Sequence of chain 1.D:
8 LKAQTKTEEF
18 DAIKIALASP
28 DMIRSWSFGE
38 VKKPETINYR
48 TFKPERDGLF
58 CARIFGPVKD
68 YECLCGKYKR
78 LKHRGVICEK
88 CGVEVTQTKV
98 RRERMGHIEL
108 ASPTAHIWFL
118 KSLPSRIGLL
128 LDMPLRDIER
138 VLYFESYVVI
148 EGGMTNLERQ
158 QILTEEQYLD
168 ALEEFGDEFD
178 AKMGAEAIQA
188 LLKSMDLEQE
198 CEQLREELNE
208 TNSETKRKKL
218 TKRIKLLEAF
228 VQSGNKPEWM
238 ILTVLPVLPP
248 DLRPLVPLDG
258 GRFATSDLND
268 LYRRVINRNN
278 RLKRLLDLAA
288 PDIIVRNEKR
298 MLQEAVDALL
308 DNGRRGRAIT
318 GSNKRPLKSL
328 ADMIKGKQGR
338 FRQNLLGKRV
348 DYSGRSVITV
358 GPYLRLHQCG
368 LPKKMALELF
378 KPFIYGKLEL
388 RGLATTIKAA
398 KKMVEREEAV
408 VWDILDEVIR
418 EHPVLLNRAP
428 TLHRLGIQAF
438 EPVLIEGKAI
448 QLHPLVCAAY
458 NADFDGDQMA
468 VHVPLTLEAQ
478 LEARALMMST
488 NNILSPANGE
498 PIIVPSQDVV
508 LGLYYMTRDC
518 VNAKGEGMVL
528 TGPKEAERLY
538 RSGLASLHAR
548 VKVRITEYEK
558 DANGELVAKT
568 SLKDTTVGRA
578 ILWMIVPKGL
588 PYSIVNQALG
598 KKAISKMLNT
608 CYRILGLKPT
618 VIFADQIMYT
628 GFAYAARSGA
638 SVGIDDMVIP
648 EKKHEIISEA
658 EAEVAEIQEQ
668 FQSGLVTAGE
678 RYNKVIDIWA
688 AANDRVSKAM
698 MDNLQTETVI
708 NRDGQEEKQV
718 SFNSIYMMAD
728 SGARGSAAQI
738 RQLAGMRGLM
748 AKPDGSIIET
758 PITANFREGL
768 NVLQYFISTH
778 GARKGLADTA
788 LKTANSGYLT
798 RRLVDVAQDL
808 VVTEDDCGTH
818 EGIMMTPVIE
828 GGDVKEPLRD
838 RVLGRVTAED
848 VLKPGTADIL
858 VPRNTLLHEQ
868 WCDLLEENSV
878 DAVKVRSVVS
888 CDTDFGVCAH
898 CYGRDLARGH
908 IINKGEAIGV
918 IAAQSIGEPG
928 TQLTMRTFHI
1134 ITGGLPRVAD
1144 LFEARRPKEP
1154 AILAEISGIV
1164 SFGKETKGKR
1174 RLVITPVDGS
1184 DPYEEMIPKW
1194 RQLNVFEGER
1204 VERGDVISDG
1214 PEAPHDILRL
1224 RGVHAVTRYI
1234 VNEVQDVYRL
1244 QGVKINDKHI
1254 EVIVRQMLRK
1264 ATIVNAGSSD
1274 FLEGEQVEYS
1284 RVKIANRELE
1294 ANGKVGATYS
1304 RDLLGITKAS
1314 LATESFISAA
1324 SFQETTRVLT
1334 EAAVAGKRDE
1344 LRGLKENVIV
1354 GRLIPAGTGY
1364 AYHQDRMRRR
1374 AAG

Binding-site contacts:
Ligand atom C5 contacts residue ARG362 of chain 1.D at 3.6 Å.
Ligand atom C4 contacts residue ILE619 of chain 1.D at 3.8 Å (hydrophobic).
Ligand atom PC contacts residue LYS615 of chain 1.D at 3.7 Å.
Ligand atom O2' contacts residue VAL4 of chain 1.E at 3.9 Å.
Ligand atom C4' contacts residue ARG3 of chain 1.E at 3.7 Å.
Ligand atom N7 contacts residue ARG362 of chain 1.D at 3.6 Å.
Ligand atom PD contacts residue ALA2 of chain 1.E at 3.5 Å.
Ligand atom C5 contacts residue ILE619 of chain 1.D at 3.5 Å (hydrophobic).
Ligand atom O3B contacts residue GLU42 of chain 1.E at 3.6 Å.
Ligand atom PC contacts residue ARG3 of chain 1.E at 3.8 Å.
Ligand atom PC contacts residue VAL4 of chain 1.E at 3.8 Å.
Ligand atom N1 contacts residue ASP622 of chain 1.D at 3.5 Å (salt-bridge).
Ligand atom N3 contacts residue ARG362 of chain 1.D at 3.8 Å.
Ligand atom N2 contacts residue ASP622 of chain 1.D at 2.5 Å (salt-bridge).
Ligand atom N7 contacts residue ILE619 of chain 1.D at 4.0 Å.
Ligand atom O2C contacts residue VAL4 of chain 1.E at 3.1 Å (h-bond).
Ligand atom N2 contacts residue ARG362 of chain 1.D at 3.9 Å.
Ligand atom C4 contacts residue ARG362 of chain 1.D at 3.5 Å.
Ligand atom O1C contacts residue VAL4 of chain 1.E at 3.4 Å.
Ligand atom O1C contacts residue LYS615 of chain 1.D at 2.2 Å (salt-bridge).
Ligand atom O2' contacts residue LYS615 of chain 1.D at 3.1 Å (salt-bridge).
Ligand atom O2C contacts residue ARG3 of chain 1.E at 3.0 Å (salt-bridge).
Ligand atom C2 contacts residue ASP622 of chain 1.D at 3.5 Å.
Ligand atom C2 contacts residue ARG362 of chain 1.D at 3.8 Å.
Ligand atom N9 contacts residue ARG362 of chain 1.D at 3.7 Å.
Ligand atom O2B contacts residue ARG3 of chain 1.E at 3.2 Å (salt-bridge).
Ligand atom O6 contacts residue ILE619 of chain 1.D at 3.7 Å.
Ligand atom N1 contacts residue ILE619 of chain 1.D at 3.3 Å.
Ligand atom N3 contacts residue HIS364 of chain 1.D at 4.0 Å.
Ligand atom N2 contacts residue HIS364 of chain 1.D at 3.9 Å.
Ligand atom O3D contacts residue ALA2 of chain 1.E at 3.0 Å (h-bond).
Ligand atom O3C contacts residue ALA2 of chain 1.E at 3.9 Å.
Ligand atom C2 contacts residue ILE619 of chain 1.D at 3.7 Å (hydrophobic).
Ligand atom O2C contacts residue ALA2 of chain 1.E at 3.6 Å (h-bond).
Ligand atom O3A contacts residue ARG3 of chain 1.E at 3.4 Å (salt-bridge).
Ligand atom C6 contacts residue ILE619 of chain 1.D at 3.4 Å (hydrophobic).
Ligand atom O3' contacts residue ARG3 of chain 1.E at 3.3 Å.
Ligand atom N1 contacts residue ARG362 of chain 1.D at 3.7 Å.
Ligand atom O1D contacts residue ALA2 of chain 1.E at 3.2 Å (h-bond).
Ligand atom O2B contacts residue ASP44 of chain 1.E at 3.5 Å (salt-bridge).

Sequence of chain 1.E:
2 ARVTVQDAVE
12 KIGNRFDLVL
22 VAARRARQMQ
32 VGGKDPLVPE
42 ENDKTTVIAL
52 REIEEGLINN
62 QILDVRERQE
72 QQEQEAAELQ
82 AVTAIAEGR

A small-molecule ligand and the protein it binds are described below.
Small molecule (SMILES): Nc1nc2c(ncn2[C@@H]2O[C@H](CO[P](=O)(O)OP(=O)(O)O)[C@@H](O[P](=O)(O)OP(=O)(O)O)[C@H]2O)c(=O)[nH]1